Binding-site contacts:
Ligand atom C3 contacts residue HIS194 of chain 1.A at 3.2 Å.
Ligand atom O5 contacts residue HIS194 of chain 1.A at 4.3 Å.
Ligand atom C5 contacts residue ASN327 of chain 1.A at 3.6 Å.
Ligand atom O7 contacts residue GLU401 of chain 1.A at 3.6 Å.
Ligand atom C5 contacts residue HIS194 of chain 1.A at 3.7 Å.
Ligand atom N2 contacts residue SER323 of chain 1.A at 3.5 Å (h-bond).
Ligand atom C8 contacts residue ASN320 of chain 1.A at 4.0 Å.
Ligand atom O3 contacts residue HIS194 of chain 1.A at 3.8 Å.
Ligand atom C2 contacts residue HIS194 of chain 1.A at 4.2 Å.
Ligand atom C8 contacts residue SER323 of chain 1.A at 3.1 Å.
Ligand atom C4 contacts residue ASN327 of chain 1.A at 4.2 Å.
Ligand atom C7 contacts residue ARG324 of chain 1.A at 4.0 Å.
Ligand atom N2 contacts residue ASN327 of chain 1.A at 3.0 Å (h-bond).
Ligand atom O5 contacts residue ASN327 of chain 1.A at 2.3 Å (h-bond).
Ligand atom C7 contacts residue SER323 of chain 1.A at 3.8 Å.
Ligand atom C7 contacts residue ASN327 of chain 1.A at 3.5 Å.
Ligand atom C4 contacts residue HIS194 of chain 1.A at 3.7 Å.
Ligand atom C8 contacts residue ARG324 of chain 1.A at 3.4 Å.
Ligand atom C2 contacts residue ASN327 of chain 1.A at 2.5 Å.
Ligand atom O7 contacts residue ASN327 of chain 1.A at 3.6 Å.
Ligand atom C3 contacts residue ASN327 of chain 1.A at 3.8 Å.
Ligand atom C1 contacts residue ASN327 of chain 1.A at 1.4 Å.
Ligand atom O7 contacts residue ARG324 of chain 1.A at 3.8 Å.
Ligand atom C1 contacts residue HIS194 of chain 1.A at 4.0 Å.
Ligand atom O4 contacts residue HIS194 of chain 1.A at 3.4 Å (h-bond).

This protein binds this small molecule.
Small molecule (SMILES): CC(=O)N[C@@H]1[C@@H](O)[C@H](O)[C@@H](CO)O[C@H]1O

Sequence of chain 1.A:
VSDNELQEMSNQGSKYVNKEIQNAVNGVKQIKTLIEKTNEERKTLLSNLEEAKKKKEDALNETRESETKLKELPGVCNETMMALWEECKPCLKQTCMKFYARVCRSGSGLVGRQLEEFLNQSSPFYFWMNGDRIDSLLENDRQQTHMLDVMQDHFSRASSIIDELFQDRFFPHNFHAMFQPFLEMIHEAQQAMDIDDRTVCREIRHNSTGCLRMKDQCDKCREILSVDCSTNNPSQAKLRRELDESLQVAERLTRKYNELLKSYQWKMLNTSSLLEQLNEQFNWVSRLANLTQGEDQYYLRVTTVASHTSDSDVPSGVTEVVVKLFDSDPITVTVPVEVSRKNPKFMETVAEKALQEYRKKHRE